This protein binds this small molecule.
Small molecule (SMILES): CC(=O)N[C@H]1[C@H](O[C@H]2[C@H](O)[C@@H](NC(C)=O)CO[C@@H]2CO)O[C@H](CO)[C@@H](O)[C@@H]1O

Binding-site contacts:
Ligand atom N2 contacts residue ASN12 of chain 43.G at 3.8 Å.
Ligand atom C7 contacts residue ASN12 of chain 43.G at 3.9 Å.
Ligand atom C2 contacts residue ASN12 of chain 43.G at 3.3 Å.
Ligand atom O7 contacts residue ASN12 of chain 43.G at 3.6 Å.
Ligand atom C5 contacts residue ASN12 of chain 43.G at 4.1 Å.
Ligand atom C1 contacts residue ASN12 of chain 43.G at 2.2 Å.
Ligand atom O5 contacts residue ASN12 of chain 43.G at 2.7 Å (h-bond).

Sequence of chain 43.G:
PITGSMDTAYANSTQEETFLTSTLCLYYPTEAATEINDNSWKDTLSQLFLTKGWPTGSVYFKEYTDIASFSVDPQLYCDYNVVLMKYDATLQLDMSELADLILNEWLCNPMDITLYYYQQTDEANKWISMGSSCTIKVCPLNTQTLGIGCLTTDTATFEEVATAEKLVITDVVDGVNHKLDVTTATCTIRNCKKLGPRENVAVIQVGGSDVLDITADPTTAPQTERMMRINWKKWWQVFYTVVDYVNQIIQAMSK